Sequence of chain 6.A:
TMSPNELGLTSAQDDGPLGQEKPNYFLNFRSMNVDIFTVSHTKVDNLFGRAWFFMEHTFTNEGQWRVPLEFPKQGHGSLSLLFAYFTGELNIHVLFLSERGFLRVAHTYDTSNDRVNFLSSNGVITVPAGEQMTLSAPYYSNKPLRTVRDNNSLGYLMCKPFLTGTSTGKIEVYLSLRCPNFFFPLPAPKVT

Binding-site contacts:
Ligand atom N2 contacts residue THR17 of chain 9.B at 3.8 Å.
Ligand atom O3' contacts residue ARG55 of chain 6.B at 3.6 Å.
Ligand atom C5 contacts residue TRP21 of chain 9.B at 3.4 Å (hydrophobic).
Ligand atom N1 contacts residue TYR58 of chain 6.B at 3.6 Å.
Ligand atom O2' contacts residue TYR19 of chain 8.B at 3.4 Å.
Ligand atom N1 contacts residue ALA56 of chain 6.B at 3.2 Å (h-bond).
Ligand atom N2 contacts residue ALA56 of chain 6.B at 3.3 Å (h-bond).
Ligand atom C4 contacts residue TRP21 of chain 9.B at 3.7 Å (hydrophobic).
Ligand atom P contacts residue TYR19 of chain 8.B at 3.7 Å.
Ligand atom N3 contacts residue ASN205 of chain 6.A at 3.7 Å.
Ligand atom OP2 contacts residue THR17 of chain 9.B at 3.2 Å.
Ligand atom O4 contacts residue ASN205 of chain 6.A at 3.4 Å (h-bond).
Ligand atom C2 contacts residue ALA56 of chain 6.B at 3.7 Å (hydrophobic).
Ligand atom OP1 contacts residue LYS18 of chain 8.B at 3.3 Å (salt-bridge).
Ligand atom O2' contacts residue ARG55 of chain 6.B at 2.7 Å (salt-bridge).
Ligand atom O2 contacts residue ARG55 of chain 6.B at 3.2 Å (salt-bridge).
Ligand atom N2 contacts residue ARG55 of chain 6.B at 3.7 Å.
Ligand atom C1' contacts residue TRP21 of chain 9.B at 3.7 Å (hydrophobic).
Ligand atom N3 contacts residue TRP21 of chain 9.B at 3.8 Å.
Ligand atom O2' contacts residue THR17 of chain 9.B at 3.3 Å (h-bond).
Ligand atom OP2 contacts residue MET15 of chain 9.B at 3.5 Å.
Ligand atom N3 contacts residue ARG55 of chain 6.B at 3.5 Å (salt-bridge).
Ligand atom O4 contacts residue TRP21 of chain 9.B at 3.6 Å.
Ligand atom C6 contacts residue TRP21 of chain 9.B at 3.3 Å (hydrophobic).
Ligand atom OP2 contacts residue ARG202 of chain 6.A at 2.5 Å (salt-bridge).
Ligand atom O3' contacts residue TYR19 of chain 8.B at 3.0 Å (h-bond).
Ligand atom P contacts residue ARG202 of chain 6.A at 3.8 Å.
Ligand atom C4 contacts residue ARG68 of chain 6.B at 3.7 Å.
Ligand atom C1' contacts residue ARG55 of chain 6.B at 3.4 Å.
Ligand atom O6 contacts residue TYR58 of chain 6.B at 3.0 Å (h-bond).
Ligand atom O4' contacts residue CYS203 of chain 6.A at 3.5 Å (h-bond).
Ligand atom N1 contacts residue TRP21 of chain 9.B at 3.5 Å.
Ligand atom OP1 contacts residue TYR19 of chain 8.B at 3.1 Å (h-bond).
Ligand atom O2 contacts residue TYR58 of chain 6.B at 3.8 Å.
Ligand atom O4' contacts residue TRP21 of chain 9.B at 3.6 Å.
Ligand atom C2 contacts residue TRP21 of chain 9.B at 3.8 Å (hydrophobic).
Ligand atom C5' contacts residue ARG202 of chain 6.A at 3.0 Å.
Ligand atom C2' contacts residue ARG55 of chain 6.B at 3.6 Å.
Ligand atom O4 contacts residue ARG68 of chain 6.B at 3.7 Å.
Ligand atom C6 contacts residue TYR58 of chain 6.B at 3.5 Å (hydrophobic).

Sequence of chain 6.B:
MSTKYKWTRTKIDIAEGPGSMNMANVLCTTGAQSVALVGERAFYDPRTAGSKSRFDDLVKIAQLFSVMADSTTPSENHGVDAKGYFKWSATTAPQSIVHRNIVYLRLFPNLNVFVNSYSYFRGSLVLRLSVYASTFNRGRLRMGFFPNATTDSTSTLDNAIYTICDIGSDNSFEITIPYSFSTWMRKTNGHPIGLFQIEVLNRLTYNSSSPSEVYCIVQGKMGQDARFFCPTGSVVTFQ

A protein and the small-molecule ligand that binds it are described below.
Small molecule (SMILES): Nc1nc(=O)c2ncn([C@@H]3O[C@H](CO)[C@@H](O[P](=O)(O)OC[C@H]4O[C@@H](n5ccc(=O)[nH]c5=O)[C@H](O)[C@@H]4O[P](=O)(O)OC[C@H]4O[C@@H](n5ccc(=O)[nH]c5=O)[C@H](O)[C@@H]4O[P](=O)(O)OC[C@H]4O[C@@H](n5ccc(=O)[nH]c5=O)[C@H](O)[C@@H]4O[P](=O)(O)OC[C@H]4O[C@@H](n5ccc(=O)[nH]c5=O)[C@H](O)[C@@H]4O[P](=O)(O)OC[C@H]4O[C@@H](n5ccc(=O)[nH]c5=O)[C@H](O)[C@@H]4O)[C@H]3O)c2[nH]1

Sequence of chain 8.B:
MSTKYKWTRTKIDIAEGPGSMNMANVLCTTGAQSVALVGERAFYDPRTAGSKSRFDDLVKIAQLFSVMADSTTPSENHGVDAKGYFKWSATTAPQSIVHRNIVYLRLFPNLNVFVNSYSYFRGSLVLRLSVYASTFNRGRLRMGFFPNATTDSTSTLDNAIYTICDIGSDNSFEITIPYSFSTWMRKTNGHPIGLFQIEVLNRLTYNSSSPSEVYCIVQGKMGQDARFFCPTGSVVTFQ

Sequence of chain 9.B:
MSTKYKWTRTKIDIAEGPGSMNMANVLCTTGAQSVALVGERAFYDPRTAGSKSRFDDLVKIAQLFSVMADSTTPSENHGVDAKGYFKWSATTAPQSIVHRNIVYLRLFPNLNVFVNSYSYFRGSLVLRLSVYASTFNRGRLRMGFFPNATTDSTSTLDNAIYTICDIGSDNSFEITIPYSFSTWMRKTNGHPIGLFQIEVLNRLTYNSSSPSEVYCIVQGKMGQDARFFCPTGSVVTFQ